A protein and the small-molecule ligand that binds it are described below.
Small molecule (SMILES): CC(C)C[C@H]1C(=O)N2CCC[C@H]2[C@]2(O)O[C@](NC(=O)[C@@H]3C=C4c5cccc6[nH]c(Br)c(c56)C[C@H]4N(C)C3)(C(C)C)C(=O)N12

Sequence of chain 1.E:
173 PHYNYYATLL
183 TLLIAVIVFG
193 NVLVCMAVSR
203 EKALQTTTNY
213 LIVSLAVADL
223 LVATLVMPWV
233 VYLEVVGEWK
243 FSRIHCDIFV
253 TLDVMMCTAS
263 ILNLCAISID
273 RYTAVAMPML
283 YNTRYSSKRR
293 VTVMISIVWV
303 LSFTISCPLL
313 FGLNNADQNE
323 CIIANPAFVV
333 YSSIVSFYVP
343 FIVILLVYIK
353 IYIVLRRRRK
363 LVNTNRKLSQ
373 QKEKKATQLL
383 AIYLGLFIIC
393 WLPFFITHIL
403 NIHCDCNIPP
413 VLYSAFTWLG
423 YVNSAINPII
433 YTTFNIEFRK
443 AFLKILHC

Binding-site contacts:
Ligand atom C17 contacts residue ASP255 of chain 1.E at 3.8 Å.
Ligand atom C27 contacts residue TYR423 of chain 1.E at 3.8 Å (hydrophobic).
Ligand atom C18 contacts residue THR419 of chain 1.E at 3.6 Å.
Ligand atom C16 contacts residue ASP255 of chain 1.E at 3.6 Å.
Ligand atom N5 contacts residue SER338 of chain 1.E at 3.6 Å.
Ligand atom C27 contacts residue TRP393 of chain 1.E at 3.7 Å (hydrophobic).
Ligand atom C20 contacts residue PHE396 of chain 1.E at 3.5 Å (hydrophobic).
Ligand atom C14 contacts residue PHE251 of chain 1.E at 3.5 Å (hydrophobic).
Ligand atom BR contacts residue THR260 of chain 1.E at 3.5 Å.
Ligand atom C14 contacts residue CYS323 of chain 1.E at 3.9 Å (hydrophobic).
Ligand atom C27 contacts residue ASP255 of chain 1.E at 3.1 Å.
Ligand atom C20 contacts residue TYR415 of chain 1.E at 3.9 Å (hydrophobic).
Ligand atom N4 contacts residue ASP255 of chain 1.E at 2.8 Å (salt-bridge).
Ligand atom BR contacts residue CYS259 of chain 1.E at 3.4 Å.
Ligand atom C10 contacts residue TYR415 of chain 1.E at 4.0 Å (hydrophobic).
Ligand atom C14 contacts residue VAL252 of chain 1.E at 3.5 Å (hydrophobic).
Ligand atom C20 contacts residue HIS400 of chain 1.E at 3.7 Å.
Ligand atom N5 contacts residue THR260 of chain 1.E at 4.0 Å.
Ligand atom C30 contacts residue VAL256 of chain 1.E at 3.9 Å (hydrophobic).
Ligand atom C24 contacts residue VAL256 of chain 1.E at 3.9 Å (hydrophobic).
Ligand atom BR contacts residue ILE263 of chain 1.E at 3.4 Å.
Ligand atom C21 contacts residue PHE396 of chain 1.E at 3.9 Å (hydrophobic).
Ligand atom O2 contacts residue THR419 of chain 1.E at 3.3 Å (h-bond).
Ligand atom C9 contacts residue ILE324 of chain 1.E at 3.8 Å (hydrophobic).
Ligand atom C28 contacts residue PHE397 of chain 1.E at 3.9 Å (hydrophobic).
Ligand atom C31 contacts residue SER334 of chain 1.E at 3.9 Å.
Ligand atom C18 contacts residue ASP255 of chain 1.E at 3.5 Å.
Ligand atom C32 contacts residue VAL331 of chain 1.E at 3.6 Å (hydrophobic).
Ligand atom C3 contacts residue ILE324 of chain 1.E at 3.9 Å (hydrophobic).
Ligand atom O3 contacts residue ILE325 of chain 1.E at 3.5 Å.
Ligand atom C27 contacts residue CYS259 of chain 1.E at 3.8 Å (hydrophobic).
Ligand atom C13 contacts residue CYS323 of chain 1.E at 3.3 Å (hydrophobic).
Ligand atom C29 contacts residue PHE397 of chain 1.E at 3.8 Å (hydrophobic).
Ligand atom N5 contacts residue PHE397 of chain 1.E at 3.6 Å.
Ligand atom C23 contacts residue ASP255 of chain 1.E at 3.8 Å.
Ligand atom C27 contacts residue THR419 of chain 1.E at 3.9 Å.
Ligand atom C11 contacts residue PHE251 of chain 1.E at 4.0 Å (hydrophobic).
Ligand atom O4 contacts residue ILE324 of chain 1.E at 3.9 Å.
Ligand atom O5 contacts residue PHE396 of chain 1.E at 4.0 Å.
Ligand atom C23 contacts residue CYS259 of chain 1.E at 3.6 Å (hydrophobic).